Sequence of chain 11.C:
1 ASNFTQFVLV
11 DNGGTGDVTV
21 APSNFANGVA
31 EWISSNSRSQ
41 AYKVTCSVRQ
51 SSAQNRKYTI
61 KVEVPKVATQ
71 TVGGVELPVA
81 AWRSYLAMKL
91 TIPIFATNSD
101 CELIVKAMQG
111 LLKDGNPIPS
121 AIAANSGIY

Binding-site contacts:
Ligand atom C6 contacts residue THR59 of chain 11.C at 3.5 Å.
Ligand atom OP2 contacts residue TYR85 of chain 11.C at 2.6 Å (h-bond).
Ligand atom P contacts residue SER51 of chain 16.C at 3.2 Å.
Ligand atom N7 contacts residue LYS61 of chain 11.C at 3.4 Å.
Ligand atom O3' contacts residue ARG49 of chain 16.C at 3.6 Å (salt-bridge).
Ligand atom OP1 contacts residue LYS89 of chain 16.C at 3.5 Å (salt-bridge).
Ligand atom N6 contacts residue THR59 of chain 11.C at 2.7 Å (h-bond).
Ligand atom O5' contacts residue ARG49 of chain 16.C at 3.6 Å (salt-bridge).
Ligand atom N7 contacts residue THR45 of chain 11.C at 2.7 Å (h-bond).
Ligand atom C8 contacts residue LYS61 of chain 11.C at 3.6 Å.
Ligand atom C2 contacts residue SER47 of chain 11.C at 3.2 Å.
Ligand atom C5' contacts residue ARG49 of chain 16.C at 2.6 Å.
Ligand atom C5 contacts residue THR45 of chain 11.C at 3.4 Å.
Ligand atom OP1 contacts residue SER51 of chain 16.C at 2.7 Å (h-bond).
Ligand atom OP1 contacts residue SER52 of chain 16.C at 3.1 Å.
Ligand atom C6 contacts residue THR45 of chain 11.C at 3.4 Å.
Ligand atom OP2 contacts residue LYS57 of chain 16.C at 3.5 Å (salt-bridge).
Ligand atom P contacts residue ARG49 of chain 16.C at 3.7 Å.
Ligand atom OP2 contacts residue THR91 of chain 16.C at 3.7 Å.
Ligand atom OP2 contacts residue LYS43 of chain 11.C at 2.7 Å (salt-bridge).
Ligand atom N9 contacts residue LYS61 of chain 11.C at 3.8 Å.
Ligand atom OP1 contacts residue ASN55 of chain 16.C at 3.0 Å (h-bond).
Ligand atom OP1 contacts residue ASN55 of chain 16.C at 3.2 Å.
Ligand atom OP2 contacts residue LYS57 of chain 16.C at 3.0 Å (salt-bridge).
Ligand atom O5' contacts residue LYS89 of chain 16.C at 3.2 Å (salt-bridge).
Ligand atom N6 contacts residue THR45 of chain 11.C at 2.8 Å (h-bond).
Ligand atom O4' contacts residue LYS61 of chain 11.C at 3.7 Å.
Ligand atom O3' contacts residue SER51 of chain 16.C at 3.3 Å (h-bond).
Ligand atom N7 contacts residue TYR85 of chain 11.C at 3.8 Å.
Ligand atom OP2 contacts residue SER51 of chain 16.C at 3.3 Å (h-bond).
Ligand atom N6 contacts residue CYS46 of chain 11.C at 3.6 Å (h-bond).
Ligand atom OP1 contacts residue ARG49 of chain 16.C at 2.6 Å (salt-bridge).
Ligand atom O5' contacts residue LYS57 of chain 16.C at 2.8 Å (salt-bridge).
Ligand atom P contacts residue LYS57 of chain 16.C at 3.1 Å.
Ligand atom OP2 contacts residue LYS89 of chain 16.C at 3.5 Å (salt-bridge).
Ligand atom OP1 contacts residue LYS57 of chain 16.C at 2.9 Å.
Ligand atom C4' contacts residue ARG49 of chain 16.C at 3.6 Å.
Ligand atom N1 contacts residue THR59 of chain 11.C at 3.4 Å.
Ligand atom C5' contacts residue LYS57 of chain 16.C at 3.8 Å.
Ligand atom N1 contacts residue SER47 of chain 11.C at 2.7 Å (h-bond).

Sequence of chain 16.C:
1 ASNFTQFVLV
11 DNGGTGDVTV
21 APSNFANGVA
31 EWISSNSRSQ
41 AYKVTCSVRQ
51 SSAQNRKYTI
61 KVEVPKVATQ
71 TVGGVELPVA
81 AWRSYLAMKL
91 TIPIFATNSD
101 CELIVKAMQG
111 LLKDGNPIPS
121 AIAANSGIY

This small molecule binds to this protein.
Small molecule (SMILES): Nc1ccn([C@@H]2O[C@H](CO[P](=O)(O)O[C@H]3[C@@H](O)[C@H](n4cnc5c(N)ncnc54)O[C@@H]3CO[P](=O)(O)O[C@H]3[C@@H](O)[C@H](n4cnc5c(=O)nc(N)[nH]c54)O[C@@H]3CO[P](=O)(O)O[C@H]3[C@@H](O)[C@H](n4cnc5c(N)ncnc54)O[C@@H]3CO[P](=O)(O)O[C@H]3[C@@H](O)[C@H](n4cnc5c(N)ncnc54)O[C@@H]3CO[P](=O)(O)O[C@H]3[C@@H](O)[C@H](n4ccc(=O)[nH]c4=O)O[C@@H]3CO[P](=O)(O)O[C@H]3[C@@H](O)[C@H](n4ccc(N)nc4=O)O[C@@H]3CO[P](=O)(O)O[C@H]3[C@@H](O)[C@H](n4ccc(=O)[nH]c4=O)O[C@@H]3CO[P](=O)(O)O[C@H]3[C@@H](O)[C@H](n4cnc5c(=O)nc(N)[nH]c54)O[C@@H]3CO)[C@@H](O)[C@H]2O)c(=O)n1